Binding-site contacts:
Ligand atom O3' contacts residue THR194 of chain 1.F at 2.5 Å (h-bond).
Ligand atom N1 contacts residue LEU142 of chain 1.F at 2.9 Å (h-bond).
Ligand atom N1 contacts residue TYR141 of chain 1.F at 3.4 Å.
Ligand atom O2G contacts residue ASP270 of chain 1.F at 3.1 Å (salt-bridge).
Ligand atom C2 contacts residue LYS154 of chain 1.F at 3.5 Å.
Ligand atom C2 contacts residue LEU142 of chain 1.F at 3.5 Å (hydrophobic).
Ligand atom C2 contacts residue MET272 of chain 1.F at 3.5 Å (hydrophobic).
Ligand atom O1G contacts residue ASN195 of chain 1.F at 2.6 Å (h-bond).
Ligand atom N3 contacts residue MET272 of chain 1.F at 3.1 Å.
Ligand atom O1B contacts residue LYS74 of chain 1.F at 2.9 Å (salt-bridge).
Ligand atom O3A contacts residue LYS74 of chain 1.F at 3.6 Å.
Ligand atom C5' contacts residue ASN195 of chain 1.F at 3.6 Å.
Ligand atom N6 contacts residue GLN139 of chain 1.F at 2.9 Å (h-bond).
Ligand atom O3G contacts residue ARG178 of chain 1.F at 3.0 Å (salt-bridge).
Ligand atom O2A contacts residue ILE282 of chain 1.F at 3.4 Å.
Ligand atom C3B contacts residue LYS74 of chain 1.F at 3.6 Å.
Ligand atom PG contacts residue GLU283 of chain 1.F at 3.4 Å.
Ligand atom O3G contacts residue ASP270 of chain 1.F at 3.2 Å (salt-bridge).
Ligand atom O2' contacts residue LEU193 of chain 1.F at 3.4 Å.
Ligand atom O2G contacts residue GLU283 of chain 1.F at 2.7 Å (salt-bridge).
Ligand atom C2 contacts residue TYR141 of chain 1.F at 3.3 Å (hydrophobic).
Ligand atom N3 contacts residue LYS154 of chain 1.F at 2.9 Å (salt-bridge).
Ligand atom O4' contacts residue LEU193 of chain 1.F at 3.2 Å.
Ligand atom PG contacts residue ASN195 of chain 1.F at 3.6 Å.
Ligand atom C3B contacts residue GLU283 of chain 1.F at 3.0 Å.
Ligand atom C3' contacts residue THR194 of chain 1.F at 3.5 Å.
Ligand atom O2' contacts residue HIS192 of chain 1.F at 2.9 Å (h-bond).
Ligand atom C1' contacts residue LEU193 of chain 1.F at 3.6 Å (hydrophobic).
Ligand atom N7 contacts residue GLN139 of chain 1.F at 3.3 Å (h-bond).
Ligand atom N6 contacts residue LYS140 of chain 1.F at 2.7 Å (salt-bridge).
Ligand atom C2' contacts residue THR194 of chain 1.F at 3.5 Å.
Ligand atom O1A contacts residue ILE282 of chain 1.F at 3.5 Å.
Ligand atom O3' contacts residue ASN195 of chain 1.F at 3.7 Å.
Ligand atom N3 contacts residue TYR141 of chain 1.F at 3.2 Å.
Ligand atom O2B contacts residue ASN195 of chain 1.F at 2.5 Å (h-bond).
Ligand atom O2G contacts residue ASN285 of chain 1.F at 3.2 Å (h-bond).
Ligand atom O3G contacts residue ASN195 of chain 1.F at 2.9 Å (h-bond).
Ligand atom O3' contacts residue ASP156 of chain 1.F at 2.6 Å (salt-bridge).
Ligand atom PB contacts residue LYS74 of chain 1.F at 3.5 Å.
Ligand atom O2' contacts residue THR194 of chain 1.F at 2.7 Å (h-bond).

Sequence of chain 1.F:
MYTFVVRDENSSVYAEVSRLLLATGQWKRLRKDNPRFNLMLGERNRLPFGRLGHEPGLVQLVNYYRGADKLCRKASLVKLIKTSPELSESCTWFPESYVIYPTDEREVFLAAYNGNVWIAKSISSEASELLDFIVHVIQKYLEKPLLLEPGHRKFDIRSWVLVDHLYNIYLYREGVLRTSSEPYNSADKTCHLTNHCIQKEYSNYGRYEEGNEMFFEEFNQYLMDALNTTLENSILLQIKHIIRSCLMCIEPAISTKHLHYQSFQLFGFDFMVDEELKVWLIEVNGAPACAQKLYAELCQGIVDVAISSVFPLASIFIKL

This protein binds this small molecule.
Small molecule (SMILES): Nc1ncnc2c1ncn2[C@@H]1O[C@H](CO[P](=O)(O)O[P](=O)(O)CP(=O)(O)O)[C@@H](O)[C@H]1O